Sequence of chain 4.E:
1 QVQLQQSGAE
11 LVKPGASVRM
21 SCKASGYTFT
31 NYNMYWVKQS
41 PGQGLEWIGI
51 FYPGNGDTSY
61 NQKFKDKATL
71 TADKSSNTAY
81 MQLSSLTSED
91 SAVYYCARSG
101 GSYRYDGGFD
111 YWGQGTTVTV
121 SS

This protein binds this small molecule.
Small molecule (SMILES): CC(=O)N[C@H]1[C@H](O[C@H]2[C@H](O)[C@@H](NC(C)=O)CO[C@@H]2CO)O[C@H](CO)[C@@H](O[C@@H]2O[C@H](CO)[C@@H](O)[C@H](O[C@H]3O[C@H](CO)[C@@H](O)[C@H](O)[C@@H]3O[C@H]3O[C@H](CO)[C@@H](O)[C@H](O)[C@@H]3O[C@H]3O[C@H](CO)[C@@H](O)[C@H](O)[C@@H]3O)[C@@H]2O)[C@@H]1O

Binding-site contacts:
Ligand atom O2 contacts residue GLY312 of chain 4.D at 3.0 Å.
Ligand atom C8 contacts residue PHE372 of chain 4.D at 3.5 Å (hydrophobic).
Ligand atom O3 contacts residue ASN249 of chain 4.D at 2.6 Å (h-bond).
Ligand atom O6 contacts residue THR310 of chain 4.D at 3.4 Å (h-bond).
Ligand atom O2 contacts residue ASP106 of chain 4.E at 3.1 Å (salt-bridge).
Ligand atom C8 contacts residue GLN311 of chain 4.D at 3.5 Å.
Ligand atom O3 contacts residue GLU294 of chain 4.D at 2.7 Å (salt-bridge).
Ligand atom O6 contacts residue ILE285 of chain 4.D at 2.9 Å (h-bond).
Ligand atom C3 contacts residue GLU294 of chain 4.D at 3.5 Å.
Ligand atom O2 contacts residue ASN249 of chain 4.D at 3.1 Å (h-bond).
Ligand atom O4 contacts residue ASP250 of chain 4.D at 3.5 Å (salt-bridge).
Ligand atom O3 contacts residue ASP250 of chain 4.D at 3.0 Å (salt-bridge).
Ligand atom C6 contacts residue MAN1 of chain 1.M at 3.0 Å.
Ligand atom O6 contacts residue LEU373 of chain 4.D at 2.9 Å (h-bond).
Ligand atom O5 contacts residue ASP250 of chain 4.D at 3.3 Å (salt-bridge).
Ligand atom O5 contacts residue GLY312 of chain 4.D at 3.7 Å.
Ligand atom O5 contacts residue GLN375 of chain 4.D at 3.5 Å (h-bond).
Ligand atom O5 contacts residue GLY374 of chain 4.D at 3.1 Å.
Ligand atom C2 contacts residue ASN120 of chain 1.D at 2.5 Å.
Ligand atom C6 contacts residue ASP250 of chain 4.D at 3.3 Å.
Ligand atom O3 contacts residue GLN311 of chain 4.D at 3.4 Å.
Ligand atom C6 contacts residue ILE285 of chain 4.D at 3.4 Å (hydrophobic).
Ligand atom C4 contacts residue GLU294 of chain 4.D at 3.6 Å.
Ligand atom O6 contacts residue MAN1 of chain 1.M at 2.4 Å (h-bond).
Ligand atom O6 contacts residue LYS308 of chain 4.D at 3.2 Å (salt-bridge).
Ligand atom C2 contacts residue ASP106 of chain 4.E at 3.6 Å.
Ligand atom O6 contacts residue ASP250 of chain 4.D at 2.3 Å (salt-bridge).
Ligand atom C7 contacts residue ASN120 of chain 1.D at 3.5 Å.
Ligand atom N2 contacts residue ASN120 of chain 1.D at 2.8 Å (h-bond).
Ligand atom O4 contacts residue GLU294 of chain 4.D at 2.9 Å (salt-bridge).
Ligand atom O4 contacts residue ARG247 of chain 4.D at 3.4 Å (salt-bridge).
Ligand atom O3 contacts residue GLY312 of chain 4.D at 3.0 Å (h-bond).
Ligand atom C3 contacts residue GLY312 of chain 4.D at 3.3 Å.
Ligand atom C8 contacts residue ARG140 of chain 1.D at 3.5 Å.
Ligand atom C3 contacts residue ASN249 of chain 4.D at 3.6 Å.
Ligand atom C6 contacts residue GLN375 of chain 4.D at 3.5 Å.
Ligand atom O3 contacts residue ARG283 of chain 4.D at 2.6 Å (salt-bridge).
Ligand atom O2 contacts residue LEU296 of chain 4.D at 3.4 Å.
Ligand atom C1 contacts residue ASN120 of chain 1.D at 1.5 Å.
Ligand atom O5 contacts residue ASN120 of chain 1.D at 2.5 Å (h-bond).

Sequence of chain 4.F:
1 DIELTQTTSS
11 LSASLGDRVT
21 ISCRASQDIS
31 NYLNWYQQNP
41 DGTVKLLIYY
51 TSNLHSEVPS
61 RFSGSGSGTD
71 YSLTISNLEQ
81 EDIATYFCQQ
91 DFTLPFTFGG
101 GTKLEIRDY

Sequence of chain 4.D:
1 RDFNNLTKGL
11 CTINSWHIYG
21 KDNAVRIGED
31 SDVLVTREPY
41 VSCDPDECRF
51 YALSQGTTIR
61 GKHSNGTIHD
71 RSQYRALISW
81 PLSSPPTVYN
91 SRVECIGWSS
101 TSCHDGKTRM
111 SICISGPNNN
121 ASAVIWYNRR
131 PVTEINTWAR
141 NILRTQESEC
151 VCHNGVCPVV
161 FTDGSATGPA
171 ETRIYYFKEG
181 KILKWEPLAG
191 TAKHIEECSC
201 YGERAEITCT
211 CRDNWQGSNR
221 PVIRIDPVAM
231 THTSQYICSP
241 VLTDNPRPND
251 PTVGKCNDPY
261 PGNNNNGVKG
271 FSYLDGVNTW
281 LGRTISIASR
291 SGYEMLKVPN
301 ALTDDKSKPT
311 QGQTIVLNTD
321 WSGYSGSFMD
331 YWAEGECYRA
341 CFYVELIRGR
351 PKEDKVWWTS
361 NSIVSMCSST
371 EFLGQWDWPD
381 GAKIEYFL

Sequence of chain 1.D:
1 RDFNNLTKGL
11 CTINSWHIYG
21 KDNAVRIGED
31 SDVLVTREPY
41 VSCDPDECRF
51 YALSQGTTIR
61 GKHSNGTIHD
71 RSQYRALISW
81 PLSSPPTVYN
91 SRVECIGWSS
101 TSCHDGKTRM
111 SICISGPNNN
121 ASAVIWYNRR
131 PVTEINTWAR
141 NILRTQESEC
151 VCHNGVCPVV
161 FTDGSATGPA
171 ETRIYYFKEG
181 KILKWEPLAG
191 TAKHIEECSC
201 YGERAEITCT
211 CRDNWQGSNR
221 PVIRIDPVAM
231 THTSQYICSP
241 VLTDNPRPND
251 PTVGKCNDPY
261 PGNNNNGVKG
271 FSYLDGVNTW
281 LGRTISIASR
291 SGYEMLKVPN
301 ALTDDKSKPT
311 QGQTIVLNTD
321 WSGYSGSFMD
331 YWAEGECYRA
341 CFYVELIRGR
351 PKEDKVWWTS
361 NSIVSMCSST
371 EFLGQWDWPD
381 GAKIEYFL